Binding-site contacts:
Ligand atom C47 contacts residue LEU121 of chain 2.A at 3.5 Å (hydrophobic).
Ligand atom C30 contacts residue ALA229 of chain 2.A at 3.4 Å (hydrophobic).
Ligand atom O33 contacts residue SER233 of chain 2.A at 3.4 Å (h-bond).
Ligand atom C40 contacts residue PHE119 of chain 2.A at 3.6 Å (hydrophobic).
Ligand atom O13 contacts residue GLY228 of chain 2.A at 3.4 Å (h-bond).
Ligand atom C5 contacts residue GLY40 of chain 2.A at 3.5 Å.
Ligand atom O34 contacts residue TYR231 of chain 2.A at 3.6 Å.
Ligand atom C24 contacts residue GLY228 of chain 2.A at 3.4 Å.
Ligand atom O34 contacts residue HIS301 of chain 2.A at 3.3 Å.
Ligand atom C17 contacts residue GLN135 of chain 2.A at 3.5 Å.
Ligand atom C24 contacts residue THR85 of chain 2.A at 3.7 Å.
Ligand atom C6 contacts residue GLY40 of chain 2.A at 3.6 Å.
Ligand atom O8 contacts residue GLY40 of chain 2.A at 3.6 Å.
Ligand atom C10 contacts residue ASP226 of chain 2.A at 3.5 Å.
Ligand atom C20 contacts residue THR85 of chain 2.A at 3.7 Å.
Ligand atom O32 contacts residue THR85 of chain 2.A at 2.8 Å (h-bond).
Ligand atom C37 contacts residue PHE124 of chain 2.A at 3.7 Å (hydrophobic).
Ligand atom C30 contacts residue SER230 of chain 2.A at 3.4 Å.
Ligand atom C7 contacts residue GLY228 of chain 2.A at 3.4 Å.
Ligand atom C7 contacts residue ASP38 of chain 2.A at 3.2 Å.
Ligand atom C19 contacts residue THR85 of chain 2.A at 3.4 Å.
Ligand atom O12 contacts residue SER84 of chain 2.A at 3.0 Å (h-bond).
Ligand atom C3 contacts residue ASP38 of chain 2.A at 3.4 Å.
Ligand atom C17 contacts residue GLY40 of chain 2.A at 3.4 Å.
Ligand atom C46 contacts residue PRO118 of chain 2.A at 3.6 Å (hydrophobic).
Ligand atom C41 contacts residue PHE124 of chain 2.A at 3.5 Å (hydrophobic).
Ligand atom C40 contacts residue PHE124 of chain 2.A at 3.6 Å (hydrophobic).
Ligand atom C48 contacts residue GLN19 of chain 2.A at 3.4 Å.
Ligand atom C25 contacts residue THR85 of chain 2.A at 3.3 Å.
Ligand atom C43 contacts residue GLY228 of chain 2.A at 3.5 Å.
Ligand atom O31 contacts residue SER230 of chain 2.A at 2.7 Å (h-bond).
Ligand atom C48 contacts residue LEU121 of chain 2.A at 3.6 Å (hydrophobic).
Ligand atom N1 contacts residue GLY228 of chain 2.A at 3.2 Å (h-bond).
Ligand atom N18 contacts residue GLY40 of chain 2.A at 2.9 Å (h-bond).
Ligand atom C42 contacts residue GLY228 of chain 2.A at 3.6 Å.
Ligand atom O8 contacts residue ASP38 of chain 2.A at 2.7 Å (salt-bridge).
Ligand atom C30 contacts residue TYR231 of chain 2.A at 2.8 Å (hydrophobic).
Ligand atom O34 contacts residue SER233 of chain 2.A at 3.5 Å.
Ligand atom O12 contacts residue TYR83 of chain 2.A at 3.3 Å.
Ligand atom O8 contacts residue ASP226 of chain 2.A at 2.7 Å (salt-bridge).

A small-molecule ligand and the protein it binds are described below.
Small molecule (SMILES): CC(C)CNC(=O)[C@@H](C[C@H](O)[C@@H]1COCc2cccc(c2)[C@@H](c2ccccc2)NC(=O)c2cc(cc(N(C)S(C)(=O)=O)c2)C(=O)N1)C(C)C

Sequence of chain 2.A:
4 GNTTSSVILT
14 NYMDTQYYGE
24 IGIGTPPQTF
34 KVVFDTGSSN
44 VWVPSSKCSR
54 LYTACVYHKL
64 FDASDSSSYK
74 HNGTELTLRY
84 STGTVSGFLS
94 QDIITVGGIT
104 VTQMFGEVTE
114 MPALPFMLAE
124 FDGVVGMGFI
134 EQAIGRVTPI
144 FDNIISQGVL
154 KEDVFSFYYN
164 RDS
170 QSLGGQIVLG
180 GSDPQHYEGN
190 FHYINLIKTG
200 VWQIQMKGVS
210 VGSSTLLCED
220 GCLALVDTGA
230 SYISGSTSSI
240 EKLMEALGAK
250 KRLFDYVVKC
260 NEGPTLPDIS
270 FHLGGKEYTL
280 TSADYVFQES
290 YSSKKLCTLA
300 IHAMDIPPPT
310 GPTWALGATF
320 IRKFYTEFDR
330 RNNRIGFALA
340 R